Sequence of chain 1.A:
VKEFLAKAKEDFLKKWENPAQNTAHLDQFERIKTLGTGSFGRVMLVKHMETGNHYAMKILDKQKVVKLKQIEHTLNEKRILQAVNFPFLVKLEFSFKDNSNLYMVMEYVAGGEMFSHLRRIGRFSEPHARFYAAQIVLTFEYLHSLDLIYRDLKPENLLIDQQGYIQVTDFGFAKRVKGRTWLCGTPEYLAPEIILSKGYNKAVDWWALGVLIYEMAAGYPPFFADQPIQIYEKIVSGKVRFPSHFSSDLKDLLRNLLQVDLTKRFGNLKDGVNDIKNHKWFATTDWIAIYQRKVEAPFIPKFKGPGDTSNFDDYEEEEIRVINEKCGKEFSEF

A protein and the small-molecule ligand that binds it are described below.
Small molecule (SMILES): CNCCNS(=O)(=O)c1cccc2cnccc12

Binding-site contacts:
Ligand atom N7 contacts residue VAL123 of chain 1.A at 2.9 Å (h-bond).
Ligand atom N4' contacts residue GLU127 of chain 1.A at 3.7 Å.
Ligand atom C6 contacts residue ALA70 of chain 1.A at 3.4 Å (hydrophobic).
Ligand atom C2' contacts residue GLU170 of chain 1.A at 3.8 Å.
Ligand atom C5 contacts residue ALA70 of chain 1.A at 3.5 Å (hydrophobic).
Ligand atom N4' contacts residue ASN171 of chain 1.A at 3.6 Å.
Ligand atom C4 contacts residue THR183 of chain 1.A at 3.7 Å.
Ligand atom N4' contacts residue ASP184 of chain 1.A at 3.4 Å (salt-bridge).
Ligand atom O1 contacts residue GLY50 of chain 1.A at 3.4 Å (h-bond).
Ligand atom N4' contacts residue GLU170 of chain 1.A at 2.8 Å (salt-bridge).
Ligand atom C8 contacts residue VAL123 of chain 1.A at 3.8 Å (hydrophobic).
Ligand atom C5' contacts residue GLU127 of chain 1.A at 3.9 Å.
Ligand atom C2' contacts residue GLU127 of chain 1.A at 3.4 Å.
Ligand atom N1' contacts residue GLU127 of chain 1.A at 3.9 Å.
Ligand atom S contacts residue VAL57 of chain 1.A at 3.8 Å.
Ligand atom O1 contacts residue VAL57 of chain 1.A at 3.3 Å.
Ligand atom C3 contacts residue THR183 of chain 1.A at 3.8 Å.
Ligand atom C4 contacts residue ALA70 of chain 1.A at 3.9 Å (hydrophobic).
Ligand atom N7 contacts residue TYR122 of chain 1.A at 3.5 Å.
Ligand atom C6 contacts residue LEU173 of chain 1.A at 3.6 Å (hydrophobic).
Ligand atom C6 contacts residue VAL123 of chain 1.A at 3.5 Å (hydrophobic).
Ligand atom O2 contacts residue VAL57 of chain 1.A at 3.3 Å.
Ligand atom C6 contacts residue GLU121 of chain 1.A at 3.4 Å.
Ligand atom C8 contacts residue LEU173 of chain 1.A at 3.8 Å (hydrophobic).
Ligand atom O1 contacts residue LEU49 of chain 1.A at 3.3 Å.
Ligand atom C8 contacts residue PHE327 of chain 1.A at 3.3 Å (hydrophobic).
Ligand atom C9 contacts residue LEU173 of chain 1.A at 3.8 Å (hydrophobic).
Ligand atom C2 contacts residue VAL57 of chain 1.A at 3.8 Å (hydrophobic).
Ligand atom C8 contacts residue TYR122 of chain 1.A at 3.8 Å (hydrophobic).
Ligand atom C3' contacts residue ASP184 of chain 1.A at 3.3 Å.
Ligand atom C10 contacts residue LEU173 of chain 1.A at 3.6 Å (hydrophobic).
Ligand atom C3' contacts residue GLU170 of chain 1.A at 3.7 Å.
Ligand atom C3 contacts residue MET120 of chain 1.A at 3.7 Å (hydrophobic).
Ligand atom C1 contacts residue VAL57 of chain 1.A at 3.7 Å (hydrophobic).
Ligand atom N7 contacts residue ALA70 of chain 1.A at 3.8 Å.
Ligand atom C3' contacts residue THR183 of chain 1.A at 3.8 Å.
Ligand atom C9 contacts residue PHE327 of chain 1.A at 3.7 Å (hydrophobic).
Ligand atom N7 contacts residue LEU173 of chain 1.A at 3.8 Å.
Ligand atom C2' contacts residue LEU173 of chain 1.A at 3.8 Å (hydrophobic).
Ligand atom C5 contacts residue LEU173 of chain 1.A at 3.5 Å (hydrophobic).